The small molecule below binds the protein below.
Small molecule (SMILES): CC(=O)N[C@@H]1[C@@H](O)[C@H](O)[C@@H](CO)O[C@H]1O

Binding-site contacts:
Ligand atom C3 contacts residue ASN1074 of chain 1.B at 3.7 Å.
Ligand atom O5 contacts residue ALA706 of chain 1.B at 4.3 Å.
Ligand atom C5 contacts residue ALA706 of chain 1.B at 4.5 Å (hydrophobic).
Ligand atom O5 contacts residue ASN1074 of chain 1.B at 2.4 Å (h-bond).
Ligand atom C1 contacts residue ASN1074 of chain 1.B at 1.4 Å.
Ligand atom C7 contacts residue ASN1074 of chain 1.B at 3.7 Å.
Ligand atom C4 contacts residue ALA706 of chain 1.B at 4.3 Å (hydrophobic).
Ligand atom C5 contacts residue ASN1074 of chain 1.B at 3.7 Å.
Ligand atom N2 contacts residue ASN1074 of chain 1.B at 2.8 Å (h-bond).
Ligand atom C2 contacts residue ASN1074 of chain 1.B at 2.4 Å.
Ligand atom O7 contacts residue ASN1074 of chain 1.B at 4.2 Å.
Ligand atom O5 contacts residue GLN895 of chain 1.A at 4.3 Å.
Ligand atom C6 contacts residue ALA706 of chain 1.B at 4.0 Å (hydrophobic).
Ligand atom C4 contacts residue ASN1074 of chain 1.B at 4.2 Å.

Sequence of chain 1.B:
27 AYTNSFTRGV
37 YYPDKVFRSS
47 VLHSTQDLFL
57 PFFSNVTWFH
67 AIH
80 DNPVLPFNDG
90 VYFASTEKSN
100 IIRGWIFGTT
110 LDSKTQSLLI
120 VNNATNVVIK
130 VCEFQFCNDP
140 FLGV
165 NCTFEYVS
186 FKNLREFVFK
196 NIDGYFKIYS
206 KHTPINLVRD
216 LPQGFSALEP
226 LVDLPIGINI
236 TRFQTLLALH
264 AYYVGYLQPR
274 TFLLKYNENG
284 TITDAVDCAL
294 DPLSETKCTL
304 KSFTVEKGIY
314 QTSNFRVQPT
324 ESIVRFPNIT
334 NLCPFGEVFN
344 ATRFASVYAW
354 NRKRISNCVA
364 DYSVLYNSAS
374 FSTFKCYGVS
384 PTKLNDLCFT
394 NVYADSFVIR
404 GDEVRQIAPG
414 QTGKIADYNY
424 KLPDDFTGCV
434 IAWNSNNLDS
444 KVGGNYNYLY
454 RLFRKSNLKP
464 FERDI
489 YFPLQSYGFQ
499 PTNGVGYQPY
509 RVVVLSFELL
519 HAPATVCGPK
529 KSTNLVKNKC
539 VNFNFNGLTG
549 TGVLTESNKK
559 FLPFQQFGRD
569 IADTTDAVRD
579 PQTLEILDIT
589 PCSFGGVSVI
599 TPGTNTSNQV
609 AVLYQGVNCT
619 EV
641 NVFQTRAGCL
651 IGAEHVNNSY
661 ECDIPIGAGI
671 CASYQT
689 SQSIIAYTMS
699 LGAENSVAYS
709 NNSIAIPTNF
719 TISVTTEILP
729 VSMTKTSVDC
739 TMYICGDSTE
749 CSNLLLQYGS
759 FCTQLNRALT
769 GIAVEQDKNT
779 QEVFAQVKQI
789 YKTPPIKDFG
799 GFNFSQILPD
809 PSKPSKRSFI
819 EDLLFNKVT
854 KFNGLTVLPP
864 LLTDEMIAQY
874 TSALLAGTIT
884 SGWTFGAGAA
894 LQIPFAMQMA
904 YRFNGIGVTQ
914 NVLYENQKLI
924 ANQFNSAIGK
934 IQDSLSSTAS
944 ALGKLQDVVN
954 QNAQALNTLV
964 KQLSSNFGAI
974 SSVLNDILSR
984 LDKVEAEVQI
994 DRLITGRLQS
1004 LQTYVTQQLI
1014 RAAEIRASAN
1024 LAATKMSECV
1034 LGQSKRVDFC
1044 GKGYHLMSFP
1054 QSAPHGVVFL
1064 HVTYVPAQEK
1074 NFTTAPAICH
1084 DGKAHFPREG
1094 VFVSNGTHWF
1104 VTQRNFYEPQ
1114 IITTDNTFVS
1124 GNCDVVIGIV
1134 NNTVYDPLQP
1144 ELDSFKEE

Sequence of chain 1.A:
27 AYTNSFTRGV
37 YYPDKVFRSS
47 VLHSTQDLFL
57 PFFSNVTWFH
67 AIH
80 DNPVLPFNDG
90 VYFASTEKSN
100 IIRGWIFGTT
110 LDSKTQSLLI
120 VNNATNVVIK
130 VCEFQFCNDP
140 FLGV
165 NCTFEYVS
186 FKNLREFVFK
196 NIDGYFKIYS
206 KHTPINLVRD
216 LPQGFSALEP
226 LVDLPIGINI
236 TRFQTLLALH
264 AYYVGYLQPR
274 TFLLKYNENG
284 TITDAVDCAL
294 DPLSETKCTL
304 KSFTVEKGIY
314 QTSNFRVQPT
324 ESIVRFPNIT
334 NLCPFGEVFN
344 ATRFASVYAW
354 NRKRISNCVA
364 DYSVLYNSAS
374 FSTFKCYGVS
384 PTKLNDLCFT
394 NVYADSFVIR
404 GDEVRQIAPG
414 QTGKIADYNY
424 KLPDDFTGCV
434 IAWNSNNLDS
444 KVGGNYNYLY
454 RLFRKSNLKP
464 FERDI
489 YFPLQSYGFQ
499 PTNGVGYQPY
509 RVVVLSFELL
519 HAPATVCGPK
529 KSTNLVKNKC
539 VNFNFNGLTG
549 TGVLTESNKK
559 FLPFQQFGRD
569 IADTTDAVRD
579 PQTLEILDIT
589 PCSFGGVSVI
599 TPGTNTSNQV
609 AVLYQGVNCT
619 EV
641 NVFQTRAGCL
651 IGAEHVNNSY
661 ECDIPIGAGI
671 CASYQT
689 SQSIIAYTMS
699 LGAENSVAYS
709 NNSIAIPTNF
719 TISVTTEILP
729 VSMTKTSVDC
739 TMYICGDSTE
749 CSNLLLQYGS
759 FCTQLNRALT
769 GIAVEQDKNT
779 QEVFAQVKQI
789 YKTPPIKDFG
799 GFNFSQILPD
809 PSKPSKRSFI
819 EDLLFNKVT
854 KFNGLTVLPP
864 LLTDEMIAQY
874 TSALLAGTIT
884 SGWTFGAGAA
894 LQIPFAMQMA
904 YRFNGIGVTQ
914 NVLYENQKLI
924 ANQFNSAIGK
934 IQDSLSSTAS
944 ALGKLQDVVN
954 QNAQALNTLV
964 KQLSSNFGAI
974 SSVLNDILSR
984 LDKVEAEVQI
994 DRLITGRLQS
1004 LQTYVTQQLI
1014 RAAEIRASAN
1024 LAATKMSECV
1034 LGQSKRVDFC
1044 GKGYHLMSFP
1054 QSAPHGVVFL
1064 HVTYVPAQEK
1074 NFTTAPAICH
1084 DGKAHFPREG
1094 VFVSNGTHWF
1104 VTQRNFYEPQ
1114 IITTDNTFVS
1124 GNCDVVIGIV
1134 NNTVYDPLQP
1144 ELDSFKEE